Sequence of chain 1.C:
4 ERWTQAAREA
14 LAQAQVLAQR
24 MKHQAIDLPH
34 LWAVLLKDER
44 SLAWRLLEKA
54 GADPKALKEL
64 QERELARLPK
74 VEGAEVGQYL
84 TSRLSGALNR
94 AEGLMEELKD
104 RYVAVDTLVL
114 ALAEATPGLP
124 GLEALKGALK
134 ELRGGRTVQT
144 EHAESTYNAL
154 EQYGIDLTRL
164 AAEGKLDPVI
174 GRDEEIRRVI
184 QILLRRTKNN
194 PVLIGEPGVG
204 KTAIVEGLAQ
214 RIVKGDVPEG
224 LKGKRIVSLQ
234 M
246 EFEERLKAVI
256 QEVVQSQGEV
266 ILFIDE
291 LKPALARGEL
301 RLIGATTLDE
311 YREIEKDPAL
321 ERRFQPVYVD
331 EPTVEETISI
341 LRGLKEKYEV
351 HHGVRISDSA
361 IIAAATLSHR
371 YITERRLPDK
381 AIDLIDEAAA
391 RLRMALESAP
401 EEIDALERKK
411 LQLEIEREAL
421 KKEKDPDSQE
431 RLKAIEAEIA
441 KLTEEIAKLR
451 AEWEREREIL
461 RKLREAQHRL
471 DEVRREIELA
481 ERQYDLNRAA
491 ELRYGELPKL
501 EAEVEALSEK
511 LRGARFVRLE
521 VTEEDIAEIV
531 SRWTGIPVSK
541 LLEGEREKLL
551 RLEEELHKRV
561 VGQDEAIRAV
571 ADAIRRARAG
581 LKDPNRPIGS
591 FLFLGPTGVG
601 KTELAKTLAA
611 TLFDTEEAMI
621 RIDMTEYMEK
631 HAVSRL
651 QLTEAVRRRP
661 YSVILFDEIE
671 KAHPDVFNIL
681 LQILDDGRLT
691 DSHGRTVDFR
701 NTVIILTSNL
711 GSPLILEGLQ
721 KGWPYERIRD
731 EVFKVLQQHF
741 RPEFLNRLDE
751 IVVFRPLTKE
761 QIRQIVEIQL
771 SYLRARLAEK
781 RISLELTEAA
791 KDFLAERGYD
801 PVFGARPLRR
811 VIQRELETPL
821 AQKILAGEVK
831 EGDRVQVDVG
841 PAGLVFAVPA

Binding-site contacts:
Ligand atom O1A contacts residue GLU209 of chain 1.C at 3.4 Å (salt-bridge).
Ligand atom O2B contacts residue GLY201 of chain 1.C at 3.0 Å (h-bond).
Ligand atom O2' contacts residue ILE382 of chain 1.C at 3.6 Å.
Ligand atom PB contacts residue GLY203 of chain 1.C at 3.6 Å.
Ligand atom O1B contacts residue LYS204 of chain 1.C at 3.1 Å (salt-bridge).
Ligand atom C2 contacts residue ILE340 of chain 1.C at 3.7 Å (hydrophobic).
Ligand atom O1A contacts residue THR205 of chain 1.C at 3.1 Å.
Ligand atom PA contacts residue THR205 of chain 1.C at 3.7 Å.
Ligand atom PB contacts residue LYS204 of chain 1.C at 3.7 Å.
Ligand atom N7 contacts residue ALA206 of chain 1.C at 3.7 Å.
Ligand atom C2 contacts residue LEU344 of chain 1.C at 3.5 Å (hydrophobic).
Ligand atom O1G contacts residue PRO200 of chain 1.C at 3.3 Å.
Ligand atom O1G contacts residue GLY201 of chain 1.C at 3.5 Å (h-bond).
Ligand atom O3A contacts residue GLY203 of chain 1.C at 3.2 Å.
Ligand atom O2A contacts residue THR205 of chain 1.C at 3.2 Å.
Ligand atom PB contacts residue GLY201 of chain 1.C at 3.8 Å.
Ligand atom O1A contacts residue GLY203 of chain 1.C at 3.9 Å.
Ligand atom C1' contacts residue ILE382 of chain 1.C at 3.5 Å (hydrophobic).
Ligand atom C5 contacts residue ALA206 of chain 1.C at 3.9 Å (hydrophobic).
Ligand atom N3 contacts residue LEU344 of chain 1.C at 3.8 Å.
Ligand atom O3A contacts residue LYS204 of chain 1.C at 3.6 Å.
Ligand atom O2B contacts residue LYS204 of chain 1.C at 3.5 Å (salt-bridge).
Ligand atom N1 contacts residue PRO171 of chain 1.C at 3.6 Å (h-bond).
Ligand atom O2B contacts residue VAL202 of chain 1.C at 3.0 Å (h-bond).
Ligand atom O1A contacts residue ALA206 of chain 1.C at 2.5 Å (h-bond).
Ligand atom O1B contacts residue THR205 of chain 1.C at 3.4 Å (h-bond).
Ligand atom C8 contacts residue PRO378 of chain 1.C at 3.8 Å (hydrophobic).
Ligand atom C6 contacts residue ILE340 of chain 1.C at 3.8 Å (hydrophobic).
Ligand atom N1 contacts residue ILE173 of chain 1.C at 3.7 Å.
Ligand atom C2 contacts residue PRO171 of chain 1.C at 3.7 Å (hydrophobic).
Ligand atom N6 contacts residue ALA206 of chain 1.C at 3.9 Å.
Ligand atom N6 contacts residue ILE173 of chain 1.C at 3.5 Å (h-bond).
Ligand atom N1 contacts residue VAL172 of chain 1.C at 3.5 Å.
Ligand atom N1 contacts residue ILE340 of chain 1.C at 3.5 Å.
Ligand atom O2G contacts residue LYS204 of chain 1.C at 3.9 Å.
Ligand atom O2B contacts residue GLY203 of chain 1.C at 2.6 Å (h-bond).
Ligand atom N3B contacts residue GLY201 of chain 1.C at 3.7 Å.
Ligand atom N7 contacts residue GLY203 of chain 1.C at 3.7 Å.
Ligand atom C8 contacts residue GLY203 of chain 1.C at 3.7 Å.
Ligand atom O1G contacts residue LYS204 of chain 1.C at 3.3 Å (salt-bridge).

This protein binds this small molecule.
Small molecule (SMILES): Nc1ncnc2c1ncn2[C@@H]1O[C@H](CO[P](=O)(O)O[P](=O)(O)NP(=O)(O)O)[C@@H](O)[C@H]1O